Binding-site contacts:
Ligand atom C8 contacts residue VAL20 of chain 1.E at 4.2 Å (hydrophobic).
Ligand atom O5 contacts residue ASN38 of chain 1.E at 2.4 Å (h-bond).
Ligand atom O7 contacts residue ASN38 of chain 1.E at 3.1 Å (h-bond).
Ligand atom N2 contacts residue ASN38 of chain 1.E at 2.8 Å (h-bond).
Ligand atom O7 contacts residue THR37 of chain 1.E at 4.4 Å.
Ligand atom C8 contacts residue THR37 of chain 1.E at 3.5 Å.
Ligand atom C8 contacts residue ASN38 of chain 1.E at 4.0 Å.
Ligand atom C7 contacts residue ASN38 of chain 1.E at 3.2 Å.
Ligand atom C2 contacts residue ASN38 of chain 1.E at 2.4 Å.
Ligand atom C5 contacts residue ASN38 of chain 1.E at 3.7 Å.
Ligand atom C7 contacts residue THR37 of chain 1.E at 4.1 Å.
Ligand atom C4 contacts residue ASN38 of chain 1.E at 4.2 Å.
Ligand atom C1 contacts residue ASN38 of chain 1.E at 1.4 Å.
Ligand atom C3 contacts residue ASN38 of chain 1.E at 3.7 Å.

Sequence of chain 1.E:
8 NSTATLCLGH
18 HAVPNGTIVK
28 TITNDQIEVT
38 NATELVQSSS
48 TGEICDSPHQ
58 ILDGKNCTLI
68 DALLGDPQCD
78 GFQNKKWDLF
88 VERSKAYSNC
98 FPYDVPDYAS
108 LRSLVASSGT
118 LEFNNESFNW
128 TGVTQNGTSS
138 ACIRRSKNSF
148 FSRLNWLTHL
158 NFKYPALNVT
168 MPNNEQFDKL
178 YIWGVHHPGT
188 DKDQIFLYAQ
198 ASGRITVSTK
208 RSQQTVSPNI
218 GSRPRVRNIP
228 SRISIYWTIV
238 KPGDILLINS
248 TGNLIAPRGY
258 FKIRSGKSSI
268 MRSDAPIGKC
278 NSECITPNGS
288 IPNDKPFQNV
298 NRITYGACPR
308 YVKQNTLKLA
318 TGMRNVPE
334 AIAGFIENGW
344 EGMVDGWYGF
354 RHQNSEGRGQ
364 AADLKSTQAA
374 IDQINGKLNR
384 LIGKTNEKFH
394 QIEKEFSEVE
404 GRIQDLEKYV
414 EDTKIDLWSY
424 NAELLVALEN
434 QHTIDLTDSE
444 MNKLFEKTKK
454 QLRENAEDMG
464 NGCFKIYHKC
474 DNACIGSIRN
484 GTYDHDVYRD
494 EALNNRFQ

This protein binds this small molecule.
Small molecule (SMILES): CC(=O)N[C@@H]1[C@@H](O)[C@H](O)[C@@H](CO)O[C@H]1O